The small molecule below binds the protein below.
Small molecule (SMILES): CC(=O)N[C@H]1[C@H](O[C@H]2[C@H](O)[C@@H](NC(C)=O)CO[C@@H]2CO)O[C@H](CO)[C@@H](O[C@@H]2O[C@H](CO[C@H]3O[C@H](CO)[C@@H](O)[C@H](O)[C@@H]3O)[C@@H](O)[C@H](O[C@H]3O[C@H](CO)[C@@H](O)[C@H](O)[C@@H]3O)[C@@H]2O)[C@@H]1O

Sequence of chain 40.E:
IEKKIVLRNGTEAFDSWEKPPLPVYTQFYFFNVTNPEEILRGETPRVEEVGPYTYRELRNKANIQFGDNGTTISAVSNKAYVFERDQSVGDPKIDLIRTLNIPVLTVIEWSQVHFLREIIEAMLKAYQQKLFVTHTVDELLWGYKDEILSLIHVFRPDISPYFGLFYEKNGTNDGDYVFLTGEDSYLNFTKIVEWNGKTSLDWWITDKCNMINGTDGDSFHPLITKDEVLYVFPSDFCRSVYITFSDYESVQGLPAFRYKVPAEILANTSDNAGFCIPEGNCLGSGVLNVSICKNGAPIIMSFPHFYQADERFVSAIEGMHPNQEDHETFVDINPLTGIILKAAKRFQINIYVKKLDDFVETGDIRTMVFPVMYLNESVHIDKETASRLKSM

Binding-site contacts:
Ligand atom O4 contacts residue TYR41 of chain 40.E at 3.5 Å (h-bond).
Ligand atom C4 contacts residue ASN388 of chain 40.E at 4.2 Å.
Ligand atom N2 contacts residue ASN388 of chain 40.E at 2.9 Å (h-bond).
Ligand atom C1 contacts residue ARG358 of chain 40.E at 3.7 Å.
Ligand atom N2 contacts residue TYR41 of chain 40.E at 4.3 Å.
Ligand atom C7 contacts residue TYR41 of chain 40.E at 3.5 Å (hydrophobic).
Ligand atom O5 contacts residue ARG358 of chain 40.E at 3.4 Å (salt-bridge).
Ligand atom O6 contacts residue ASP338 of chain 40.E at 2.9 Å (salt-bridge).
Ligand atom C7 contacts residue SER390 of chain 40.E at 4.2 Å.
Ligand atom O7 contacts residue ASN388 of chain 40.E at 3.9 Å.
Ligand atom C2 contacts residue ARG358 of chain 40.E at 4.3 Å.
Ligand atom C4 contacts residue ASP338 of chain 40.E at 4.3 Å.
Ligand atom C7 contacts residue GLN39 of chain 40.E at 4.1 Å.
Ligand atom C3 contacts residue ASN388 of chain 40.E at 3.8 Å.
Ligand atom O4 contacts residue ASP338 of chain 40.E at 4.2 Å.
Ligand atom C2 contacts residue ASN388 of chain 40.E at 2.5 Å.
Ligand atom C1 contacts residue ASP338 of chain 40.E at 4.3 Å.
Ligand atom C6 contacts residue ASP338 of chain 40.E at 3.3 Å.
Ligand atom O5 contacts residue TYR41 of chain 40.E at 4.4 Å.
Ligand atom O7 contacts residue GLN39 of chain 40.E at 2.9 Å (h-bond).
Ligand atom C1 contacts residue ASN388 of chain 40.E at 1.4 Å.
Ligand atom C8 contacts residue TYR41 of chain 40.E at 3.6 Å (hydrophobic).
Ligand atom C3 contacts residue TYR41 of chain 40.E at 4.2 Å (hydrophobic).
Ligand atom O7 contacts residue TYR41 of chain 40.E at 3.3 Å (h-bond).
Ligand atom C8 contacts residue SER390 of chain 40.E at 3.3 Å.
Ligand atom O6 contacts residue TYR386 of chain 40.E at 4.0 Å.
Ligand atom O6 contacts residue ARG358 of chain 40.E at 3.3 Å.
Ligand atom O5 contacts residue ASP338 of chain 40.E at 4.2 Å.
Ligand atom O6 contacts residue TYR41 of chain 40.E at 3.6 Å.
Ligand atom C4 contacts residue TYR41 of chain 40.E at 3.9 Å (hydrophobic).
Ligand atom C7 contacts residue ASN388 of chain 40.E at 3.6 Å.
Ligand atom O6 contacts residue HIS339 of chain 40.E at 3.9 Å.
Ligand atom O5 contacts residue ASN388 of chain 40.E at 2.3 Å (h-bond).
Ligand atom C5 contacts residue ASN388 of chain 40.E at 3.6 Å.
Ligand atom C6 contacts residue ARG358 of chain 40.E at 4.4 Å.
Ligand atom C3 contacts residue ASP338 of chain 40.E at 4.5 Å.
Ligand atom C6 contacts residue TYR41 of chain 40.E at 3.6 Å (hydrophobic).
Ligand atom C8 contacts residue GLU61 of chain 40.E at 3.3 Å.
Ligand atom C5 contacts residue TYR41 of chain 40.E at 3.4 Å (hydrophobic).
Ligand atom C5 contacts residue ASP338 of chain 40.E at 3.5 Å.